Sequence of chain 1.B:
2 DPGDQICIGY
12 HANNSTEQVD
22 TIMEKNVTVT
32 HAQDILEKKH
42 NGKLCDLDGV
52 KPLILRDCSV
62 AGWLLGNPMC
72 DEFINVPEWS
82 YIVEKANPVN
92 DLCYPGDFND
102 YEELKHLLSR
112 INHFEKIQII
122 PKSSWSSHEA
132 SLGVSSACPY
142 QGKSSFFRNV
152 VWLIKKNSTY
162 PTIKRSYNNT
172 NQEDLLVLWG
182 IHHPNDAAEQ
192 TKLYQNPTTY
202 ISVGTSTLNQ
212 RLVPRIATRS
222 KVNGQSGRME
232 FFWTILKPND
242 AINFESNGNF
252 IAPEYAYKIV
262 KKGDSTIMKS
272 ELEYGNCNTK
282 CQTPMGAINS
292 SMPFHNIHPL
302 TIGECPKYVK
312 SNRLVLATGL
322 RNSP

Binding-site contacts:
Ligand atom N2 contacts residue ASN240 of chain 1.B at 3.2 Å (h-bond).
Ligand atom N2 contacts residue ASN169 of chain 1.B at 2.8 Å (h-bond).
Ligand atom C7 contacts residue ASN240 of chain 1.B at 4.2 Å.
Ligand atom C8 contacts residue ASP241 of chain 1.B at 4.2 Å.
Ligand atom C1 contacts residue ASN240 of chain 1.B at 3.8 Å.
Ligand atom O4 contacts residue ASN240 of chain 1.B at 4.3 Å.
Ligand atom C3 contacts residue ASN169 of chain 1.B at 3.8 Å.
Ligand atom C4 contacts residue ASN169 of chain 1.B at 4.2 Å.
Ligand atom C7 contacts residue ASN169 of chain 1.B at 3.3 Å.
Ligand atom C2 contacts residue ASN169 of chain 1.B at 2.4 Å.
Ligand atom C1 contacts residue ASN169 of chain 1.B at 1.5 Å.
Ligand atom O7 contacts residue ASN169 of chain 1.B at 3.3 Å (h-bond).
Ligand atom C2 contacts residue ASN240 of chain 1.B at 3.8 Å.
Ligand atom C5 contacts residue ASN169 of chain 1.B at 3.7 Å.
Ligand atom C8 contacts residue ASN169 of chain 1.B at 4.4 Å.
Ligand atom C3 contacts residue ASN240 of chain 1.B at 3.9 Å.
Ligand atom C7 contacts residue ALA242 of chain 1.B at 4.3 Å (hydrophobic).
Ligand atom O5 contacts residue ASN169 of chain 1.B at 2.5 Å (h-bond).
Ligand atom C8 contacts residue ASN240 of chain 1.B at 4.4 Å.
Ligand atom C8 contacts residue ALA242 of chain 1.B at 4.0 Å (hydrophobic).
Ligand atom C8 contacts residue SER221 of chain 1.C at 3.8 Å.

Sequence of chain 1.C:
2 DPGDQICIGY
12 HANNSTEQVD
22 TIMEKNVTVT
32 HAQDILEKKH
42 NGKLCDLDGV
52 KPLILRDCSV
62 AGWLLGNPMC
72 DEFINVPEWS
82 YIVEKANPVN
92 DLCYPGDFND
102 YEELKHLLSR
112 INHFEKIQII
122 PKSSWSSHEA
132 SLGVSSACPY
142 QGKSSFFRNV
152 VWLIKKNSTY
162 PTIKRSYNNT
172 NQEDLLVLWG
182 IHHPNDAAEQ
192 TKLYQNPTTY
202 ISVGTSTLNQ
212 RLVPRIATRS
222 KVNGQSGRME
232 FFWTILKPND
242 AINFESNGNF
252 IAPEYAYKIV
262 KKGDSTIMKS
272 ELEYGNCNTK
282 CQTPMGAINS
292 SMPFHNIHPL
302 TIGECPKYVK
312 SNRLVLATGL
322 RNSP

This protein binds this small molecule.
Small molecule (SMILES): CC(=O)N[C@H]1[C@H](O[C@H]2[C@H](O)[C@@H](NC(C)=O)CO[C@@H]2CO)O[C@H](CO)[C@@H](O[C@H]2O[C@H](CO[C@H]3O[C@H](CO)[C@@H](O)[C@H](O)[C@@H]3O)[C@@H](O)[C@H](O[C@H]3O[C@H](CO)[C@@H](O)[C@H](O)[C@@H]3O)[C@@H]2O)[C@@H]1O